Sequence of chain 1.A:
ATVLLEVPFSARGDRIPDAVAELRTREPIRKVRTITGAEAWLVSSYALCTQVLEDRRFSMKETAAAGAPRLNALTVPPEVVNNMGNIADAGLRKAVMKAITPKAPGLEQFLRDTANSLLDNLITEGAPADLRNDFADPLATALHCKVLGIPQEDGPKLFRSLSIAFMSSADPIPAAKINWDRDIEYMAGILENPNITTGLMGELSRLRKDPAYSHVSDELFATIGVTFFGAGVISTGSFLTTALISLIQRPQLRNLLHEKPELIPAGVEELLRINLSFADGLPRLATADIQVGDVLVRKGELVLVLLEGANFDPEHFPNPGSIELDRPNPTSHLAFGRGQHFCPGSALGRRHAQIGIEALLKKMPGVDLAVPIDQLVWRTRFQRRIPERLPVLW

This small molecule binds to this protein.
Small molecule (SMILES): O=C1N[C@@H](Cc2ccc(O)cc2)C(=O)N[C@H]1Cc1ccc(O)cc1

Binding-site contacts:
Ligand atom OA contacts residue VAL83 of chain 1.A at 3.4 Å.
Ligand atom CE1 contacts residue HEM1 of chain 1.B at 4.1 Å.
Ligand atom CA contacts residue VAL82 of chain 1.A at 3.4 Å (hydrophobic).
Ligand atom OHB contacts residue PHE168 of chain 1.A at 4.0 Å.
Ligand atom OB contacts residue ASN85 of chain 1.A at 3.0 Å (h-bond).
Ligand atom OHB contacts residue VAL78 of chain 1.A at 3.9 Å.
Ligand atom OHA contacts residue ARG386 of chain 1.A at 3.5 Å (salt-bridge).
Ligand atom CE4 contacts residue THR77 of chain 1.A at 4.1 Å.
Ligand atom CAA contacts residue VAL83 of chain 1.A at 3.7 Å (hydrophobic).
Ligand atom CBA contacts residue VAL83 of chain 1.A at 4.1 Å (hydrophobic).
Ligand atom OHB contacts residue ALA167 of chain 1.A at 3.4 Å.
Ligand atom OB contacts residue HEM1 of chain 1.B at 3.5 Å.
Ligand atom OHB contacts residue TRP182 of chain 1.A at 4.2 Å.
Ligand atom CBB contacts residue ALA233 of chain 1.A at 4.2 Å (hydrophobic).
Ligand atom CD4 contacts residue VAL78 of chain 1.A at 4.2 Å (hydrophobic).
Ligand atom CD3 contacts residue ALA233 of chain 1.A at 4.2 Å (hydrophobic).
Ligand atom NA contacts residue VAL82 of chain 1.A at 3.7 Å.
Ligand atom NA contacts residue ASN85 of chain 1.A at 3.5 Å.
Ligand atom OA contacts residue VAL82 of chain 1.A at 3.6 Å.
Ligand atom OHA contacts residue PHE168 of chain 1.A at 4.0 Å.
Ligand atom CZB contacts residue VAL78 of chain 1.A at 3.8 Å (hydrophobic).
Ligand atom CAB contacts residue THR229 of chain 1.A at 4.2 Å.
Ligand atom CE4 contacts residue PHE168 of chain 1.A at 3.6 Å (hydrophobic).
Ligand atom CD3 contacts residue THR229 of chain 1.A at 3.6 Å.
Ligand atom CD3 contacts residue PHE168 of chain 1.A at 3.8 Å (hydrophobic).
Ligand atom CB contacts residue VAL82 of chain 1.A at 4.2 Å (hydrophobic).
Ligand atom CE3 contacts residue THR229 of chain 1.A at 3.9 Å.
Ligand atom CD4 contacts residue PHE168 of chain 1.A at 3.7 Å (hydrophobic).
Ligand atom CE4 contacts residue VAL78 of chain 1.A at 3.5 Å (hydrophobic).
Ligand atom CA contacts residue VAL83 of chain 1.A at 3.9 Å (hydrophobic).
Ligand atom CBA contacts residue MET62 of chain 1.A at 4.1 Å (hydrophobic).
Ligand atom CD1 contacts residue HEM1 of chain 1.B at 3.7 Å.
Ligand atom CGB contacts residue PHE168 of chain 1.A at 3.8 Å (hydrophobic).
Ligand atom NB contacts residue VAL82 of chain 1.A at 3.8 Å.
Ligand atom CE3 contacts residue PHE168 of chain 1.A at 3.7 Å (hydrophobic).
Ligand atom CZB contacts residue PHE168 of chain 1.A at 3.6 Å (hydrophobic).
Ligand atom CE2 contacts residue GLN385 of chain 1.A at 4.1 Å.
Ligand atom CB contacts residue ASN85 of chain 1.A at 3.6 Å.
Ligand atom CAA contacts residue VAL82 of chain 1.A at 3.4 Å (hydrophobic).
Ligand atom OA contacts residue VAL78 of chain 1.A at 3.9 Å.